A protein and the small-molecule ligand that binds it are described below.
Small molecule (SMILES): COc1cc(/C=C/CO)ccc1O

Sequence of chain 1.B:
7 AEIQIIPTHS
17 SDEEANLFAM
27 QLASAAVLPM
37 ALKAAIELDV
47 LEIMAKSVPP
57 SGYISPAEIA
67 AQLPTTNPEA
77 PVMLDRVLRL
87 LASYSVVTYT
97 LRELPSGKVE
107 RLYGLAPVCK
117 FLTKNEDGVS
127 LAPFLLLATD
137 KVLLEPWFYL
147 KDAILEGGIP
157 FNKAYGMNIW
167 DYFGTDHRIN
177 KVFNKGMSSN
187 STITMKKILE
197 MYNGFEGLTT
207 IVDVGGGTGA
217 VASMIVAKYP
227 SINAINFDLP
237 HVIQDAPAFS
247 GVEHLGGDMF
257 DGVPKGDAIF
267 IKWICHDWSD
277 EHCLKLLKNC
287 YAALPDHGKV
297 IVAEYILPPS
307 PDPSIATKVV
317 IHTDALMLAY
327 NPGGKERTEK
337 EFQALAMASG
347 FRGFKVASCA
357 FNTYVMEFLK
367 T

Binding-site contacts:
Ligand atom O1 contacts residue TYR326 of chain 1.B at 3.4 Å.
Ligand atom C10 contacts residue ALA134 of chain 1.B at 3.7 Å (hydrophobic).
Ligand atom C3 contacts residue HIS272 of chain 1.B at 3.5 Å.
Ligand atom C2 contacts residue TRP166 of chain 1.B at 3.5 Å (hydrophobic).
Ligand atom O2 contacts residue TRP269 of chain 1.B at 3.1 Å (h-bond).
Ligand atom C5 contacts residue PHE179 of chain 1.B at 3.9 Å (hydrophobic).
Ligand atom C2 contacts residue ASN327 of chain 1.B at 3.3 Å.
Ligand atom O1 contacts residue LEU322 of chain 1.B at 4.0 Å.
Ligand atom O3 contacts residue PHE179 of chain 1.B at 4.0 Å.
Ligand atom C8 contacts residue LEU133 of chain 1.B at 4.1 Å (hydrophobic).
Ligand atom C5 contacts residue MET323 of chain 1.B at 3.8 Å (hydrophobic).
Ligand atom C1 contacts residue TRP269 of chain 1.B at 3.9 Å (hydrophobic).
Ligand atom O2 contacts residue SAH1 of chain 1.J at 3.4 Å (h-bond).
Ligand atom C1 contacts residue MET183 of chain 1.B at 3.8 Å (hydrophobic).
Ligand atom O2 contacts residue HIS272 of chain 1.B at 2.8 Å (h-bond).
Ligand atom O3 contacts residue ASN327 of chain 1.B at 3.8 Å.
Ligand atom C7 contacts residue MET323 of chain 1.B at 4.0 Å (hydrophobic).
Ligand atom C4 contacts residue MET323 of chain 1.B at 4.1 Å (hydrophobic).
Ligand atom C9 contacts residue PHE130 of chain 1.B at 3.9 Å (hydrophobic).
Ligand atom C10 contacts residue LEU322 of chain 1.B at 3.5 Å (hydrophobic).
Ligand atom C7 contacts residue PHE179 of chain 1.B at 4.1 Å (hydrophobic).
Ligand atom C5 contacts residue ASP273 of chain 1.B at 3.5 Å.
Ligand atom O1 contacts residue ALA134 of chain 1.B at 3.8 Å.
Ligand atom C9 contacts residue LEU133 of chain 1.B at 3.5 Å (hydrophobic).
Ligand atom C3 contacts residue MET183 of chain 1.B at 3.9 Å (hydrophobic).
Ligand atom O3 contacts residue ASP273 of chain 1.B at 3.0 Å (salt-bridge).
Ligand atom C6 contacts residue PHE179 of chain 1.B at 3.7 Å (hydrophobic).
Ligand atom C2 contacts residue ASP273 of chain 1.B at 3.9 Å.
Ligand atom C4 contacts residue HIS272 of chain 1.B at 3.4 Å.
Ligand atom C6 contacts residue MET323 of chain 1.B at 3.8 Å (hydrophobic).
Ligand atom C4 contacts residue ASP273 of chain 1.B at 3.3 Å.
Ligand atom O1 contacts residue LEU139 of chain 1.B at 3.7 Å.
Ligand atom C2 contacts residue ILE165 of chain 1.B at 3.8 Å (hydrophobic).
Ligand atom C10 contacts residue LEU133 of chain 1.B at 3.2 Å (hydrophobic).
Ligand atom C3 contacts residue TRP269 of chain 1.B at 3.5 Å (hydrophobic).
Ligand atom O1 contacts residue LEU133 of chain 1.B at 3.3 Å.
Ligand atom C9 contacts residue LEU322 of chain 1.B at 3.8 Å (hydrophobic).
Ligand atom O2 contacts residue ASP273 of chain 1.B at 2.8 Å (salt-bridge).
Ligand atom C8 contacts residue TYR326 of chain 1.B at 4.1 Å (hydrophobic).
Ligand atom O3 contacts residue TRP166 of chain 1.B at 3.2 Å.